The small molecule below binds the protein below.
Small molecule (SMILES): C[C@H](N)C(=O)O

Binding-site contacts:
Ligand atom N contacts residue SER268 of chain 1.C at 2.0 Å.
Ligand atom CA contacts residue ASP52 of chain 1.C at 4.4 Å.
Ligand atom O contacts residue SER268 of chain 1.C at 3.6 Å (h-bond).
Ligand atom C contacts residue ASP52 of chain 1.C at 3.9 Å.
Ligand atom C contacts residue SER268 of chain 1.C at 3.2 Å.
Ligand atom N contacts residue LEU267 of chain 1.C at 4.4 Å.
Ligand atom N contacts residue ASP52 of chain 1.C at 3.2 Å (salt-bridge).
Ligand atom CB contacts residue SER268 of chain 1.C at 4.2 Å.
Ligand atom CA contacts residue SER268 of chain 1.C at 2.9 Å.

Sequence of chain 1.C:
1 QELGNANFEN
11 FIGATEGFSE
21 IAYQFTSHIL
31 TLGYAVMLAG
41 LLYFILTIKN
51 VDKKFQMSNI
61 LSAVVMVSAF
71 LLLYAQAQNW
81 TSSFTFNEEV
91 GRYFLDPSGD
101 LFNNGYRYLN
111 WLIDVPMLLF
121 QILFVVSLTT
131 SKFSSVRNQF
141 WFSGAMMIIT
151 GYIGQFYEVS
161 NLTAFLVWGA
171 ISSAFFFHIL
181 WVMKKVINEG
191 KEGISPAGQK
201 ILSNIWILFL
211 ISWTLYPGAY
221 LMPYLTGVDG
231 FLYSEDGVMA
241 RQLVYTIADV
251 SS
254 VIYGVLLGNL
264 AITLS